Sequence of chain 1.B:
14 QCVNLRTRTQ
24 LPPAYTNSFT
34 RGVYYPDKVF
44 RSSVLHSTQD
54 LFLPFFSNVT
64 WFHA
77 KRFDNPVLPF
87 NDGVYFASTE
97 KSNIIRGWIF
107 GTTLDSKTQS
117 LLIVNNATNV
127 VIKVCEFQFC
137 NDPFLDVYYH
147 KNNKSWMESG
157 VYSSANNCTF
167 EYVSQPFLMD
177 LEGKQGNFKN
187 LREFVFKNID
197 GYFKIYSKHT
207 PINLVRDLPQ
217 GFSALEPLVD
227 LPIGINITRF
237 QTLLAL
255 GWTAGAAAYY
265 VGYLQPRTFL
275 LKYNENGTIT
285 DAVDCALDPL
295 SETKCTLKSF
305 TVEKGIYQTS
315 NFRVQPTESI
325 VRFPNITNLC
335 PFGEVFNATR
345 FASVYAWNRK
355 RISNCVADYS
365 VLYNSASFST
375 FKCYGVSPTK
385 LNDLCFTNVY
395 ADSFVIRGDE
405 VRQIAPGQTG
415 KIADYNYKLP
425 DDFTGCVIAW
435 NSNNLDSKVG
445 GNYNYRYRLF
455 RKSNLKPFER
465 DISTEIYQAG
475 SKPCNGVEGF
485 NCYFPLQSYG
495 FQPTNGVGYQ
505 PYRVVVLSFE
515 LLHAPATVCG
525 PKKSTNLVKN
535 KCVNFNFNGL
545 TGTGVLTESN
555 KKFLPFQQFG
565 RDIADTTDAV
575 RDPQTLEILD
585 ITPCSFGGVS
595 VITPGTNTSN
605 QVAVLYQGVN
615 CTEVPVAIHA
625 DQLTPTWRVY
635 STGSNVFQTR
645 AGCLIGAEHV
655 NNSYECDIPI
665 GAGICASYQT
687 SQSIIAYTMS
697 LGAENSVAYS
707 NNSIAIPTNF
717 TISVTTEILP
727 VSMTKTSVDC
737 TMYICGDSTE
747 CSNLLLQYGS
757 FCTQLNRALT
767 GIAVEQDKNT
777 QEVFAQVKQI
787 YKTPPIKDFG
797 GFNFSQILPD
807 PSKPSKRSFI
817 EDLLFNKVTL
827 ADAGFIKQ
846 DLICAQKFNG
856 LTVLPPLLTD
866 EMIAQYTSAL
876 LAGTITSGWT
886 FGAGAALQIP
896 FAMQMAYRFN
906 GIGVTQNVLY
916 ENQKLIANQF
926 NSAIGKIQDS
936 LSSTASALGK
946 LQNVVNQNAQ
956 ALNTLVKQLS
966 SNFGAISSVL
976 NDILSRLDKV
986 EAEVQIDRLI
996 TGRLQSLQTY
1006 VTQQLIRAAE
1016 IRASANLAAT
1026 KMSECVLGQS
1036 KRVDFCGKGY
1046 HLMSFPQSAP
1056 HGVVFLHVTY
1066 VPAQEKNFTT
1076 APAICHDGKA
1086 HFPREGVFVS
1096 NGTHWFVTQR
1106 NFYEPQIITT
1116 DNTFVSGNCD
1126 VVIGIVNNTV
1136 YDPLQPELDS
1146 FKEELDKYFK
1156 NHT

Binding-site contacts:
Ligand atom C8 contacts residue ASN614 of chain 1.B at 4.5 Å.
Ligand atom O6 contacts residue THR616 of chain 1.B at 4.2 Å.
Ligand atom N2 contacts residue ASN614 of chain 1.B at 3.0 Å (h-bond).
Ligand atom C4 contacts residue ASN614 of chain 1.B at 4.2 Å.
Ligand atom C8 contacts residue GLN642 of chain 1.B at 4.0 Å.
Ligand atom C5 contacts residue ASN614 of chain 1.B at 3.7 Å.
Ligand atom O7 contacts residue ASN614 of chain 1.B at 2.8 Å (h-bond).
Ligand atom O5 contacts residue THR616 of chain 1.B at 4.3 Å.
Ligand atom C1 contacts residue ASN614 of chain 1.B at 1.4 Å.
Ligand atom C1 contacts residue THR616 of chain 1.B at 4.2 Å.
Ligand atom O7 contacts residue GLN834 of chain 1.C at 4.3 Å.
Ligand atom C3 contacts residue ASN614 of chain 1.B at 3.8 Å.
Ligand atom O7 contacts residue ILE832 of chain 1.C at 3.6 Å.
Ligand atom O5 contacts residue ASN614 of chain 1.B at 2.3 Å (h-bond).
Ligand atom C2 contacts residue ASN614 of chain 1.B at 2.5 Å.
Ligand atom C7 contacts residue ASN614 of chain 1.B at 3.1 Å.

Sequence of chain 1.C:
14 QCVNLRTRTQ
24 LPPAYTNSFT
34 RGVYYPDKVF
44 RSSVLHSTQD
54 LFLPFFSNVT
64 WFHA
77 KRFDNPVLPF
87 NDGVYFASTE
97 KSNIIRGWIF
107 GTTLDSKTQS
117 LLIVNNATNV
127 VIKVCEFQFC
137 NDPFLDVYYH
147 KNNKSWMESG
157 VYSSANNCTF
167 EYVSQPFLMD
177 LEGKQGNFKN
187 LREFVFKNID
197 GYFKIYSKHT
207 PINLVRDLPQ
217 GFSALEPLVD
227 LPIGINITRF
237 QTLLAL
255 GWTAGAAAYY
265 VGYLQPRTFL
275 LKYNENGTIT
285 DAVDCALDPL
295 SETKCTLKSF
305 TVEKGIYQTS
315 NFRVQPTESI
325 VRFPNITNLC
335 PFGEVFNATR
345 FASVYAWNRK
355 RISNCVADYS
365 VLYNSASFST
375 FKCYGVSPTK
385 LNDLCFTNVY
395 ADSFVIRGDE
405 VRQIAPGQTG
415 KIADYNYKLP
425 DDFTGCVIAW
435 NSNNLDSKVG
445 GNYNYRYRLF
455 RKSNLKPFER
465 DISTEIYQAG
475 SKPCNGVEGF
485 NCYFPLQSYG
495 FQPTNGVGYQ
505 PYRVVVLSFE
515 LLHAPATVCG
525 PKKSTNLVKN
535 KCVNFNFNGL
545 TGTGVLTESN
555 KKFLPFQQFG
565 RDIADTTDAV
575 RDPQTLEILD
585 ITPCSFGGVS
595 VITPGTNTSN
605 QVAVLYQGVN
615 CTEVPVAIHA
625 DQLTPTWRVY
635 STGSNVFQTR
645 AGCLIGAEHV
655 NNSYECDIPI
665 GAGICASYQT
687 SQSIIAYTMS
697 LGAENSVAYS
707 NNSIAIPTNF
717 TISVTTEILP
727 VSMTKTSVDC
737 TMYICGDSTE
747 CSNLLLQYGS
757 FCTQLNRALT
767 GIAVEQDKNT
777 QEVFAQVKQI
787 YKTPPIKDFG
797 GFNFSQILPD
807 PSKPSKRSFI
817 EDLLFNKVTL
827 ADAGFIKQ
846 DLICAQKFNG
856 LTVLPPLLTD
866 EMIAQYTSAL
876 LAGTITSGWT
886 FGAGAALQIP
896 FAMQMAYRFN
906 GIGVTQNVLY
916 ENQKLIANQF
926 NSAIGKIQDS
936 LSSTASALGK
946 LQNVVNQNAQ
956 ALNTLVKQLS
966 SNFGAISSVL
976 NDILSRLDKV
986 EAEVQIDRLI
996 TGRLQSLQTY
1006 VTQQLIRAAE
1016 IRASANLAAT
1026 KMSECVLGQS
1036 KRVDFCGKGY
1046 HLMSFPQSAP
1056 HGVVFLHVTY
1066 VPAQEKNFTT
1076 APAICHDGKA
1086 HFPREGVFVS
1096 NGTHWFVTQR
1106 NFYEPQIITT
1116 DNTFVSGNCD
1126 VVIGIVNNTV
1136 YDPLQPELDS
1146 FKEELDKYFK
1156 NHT

The protein below binds the small molecule below.
Small molecule (SMILES): CC(=O)N[C@H]1[C@H](O[C@H]2[C@H](O)[C@@H](NC(C)=O)CO[C@@H]2CO)O[C@H](CO)[C@@H](O)[C@@H]1O